The small molecule below binds the protein below.
Small molecule (SMILES): OC[C@H]1O[C@H](O[C@H]2[C@H](O)[C@@H](O)[C@@H](O)O[C@@H]2CO)[C@H](O)[C@@H](O)[C@@H]1O

Sequence of chain 1.A:
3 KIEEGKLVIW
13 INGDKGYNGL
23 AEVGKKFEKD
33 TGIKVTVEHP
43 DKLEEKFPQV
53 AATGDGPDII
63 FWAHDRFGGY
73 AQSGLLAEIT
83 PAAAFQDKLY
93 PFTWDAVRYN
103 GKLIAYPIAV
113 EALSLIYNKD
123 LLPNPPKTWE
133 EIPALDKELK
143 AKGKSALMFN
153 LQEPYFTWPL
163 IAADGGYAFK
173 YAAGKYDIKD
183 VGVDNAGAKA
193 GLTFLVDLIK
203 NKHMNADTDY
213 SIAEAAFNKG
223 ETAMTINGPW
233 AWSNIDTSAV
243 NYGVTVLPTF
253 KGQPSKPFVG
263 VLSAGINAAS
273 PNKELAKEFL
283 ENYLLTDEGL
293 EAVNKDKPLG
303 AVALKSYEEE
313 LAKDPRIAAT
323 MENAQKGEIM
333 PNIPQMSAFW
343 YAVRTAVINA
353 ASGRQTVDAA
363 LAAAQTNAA

Binding-site contacts:
Ligand atom O5 contacts residue TRP232 of chain 1.A at 4.0 Å.
Ligand atom O1 contacts residue LYS17 of chain 1.A at 3.5 Å (salt-bridge).
Ligand atom C3 contacts residue GLU113 of chain 1.A at 3.9 Å.
Ligand atom O3 contacts residue ALA65 of chain 1.A at 3.4 Å.
Ligand atom O1 contacts residue ASP16 of chain 1.A at 3.6 Å.
Ligand atom O6 contacts residue TRP342 of chain 1.A at 2.5 Å.
Ligand atom O3 contacts residue GLU113 of chain 1.A at 3.4 Å (salt-bridge).
Ligand atom C2 contacts residue GLU113 of chain 1.A at 3.2 Å.
Ligand atom O4 contacts residue GLU155 of chain 1.A at 2.6 Å (salt-bridge).
Ligand atom C4 contacts residue TYR157 of chain 1.A at 4.0 Å (hydrophobic).
Ligand atom C1 contacts residue TYR157 of chain 1.A at 3.5 Å (hydrophobic).
Ligand atom C2 contacts residue TRP342 of chain 1.A at 3.5 Å (hydrophobic).
Ligand atom C1 contacts residue LYS17 of chain 1.A at 3.9 Å.
Ligand atom O6 contacts residue TYR157 of chain 1.A at 3.2 Å.
Ligand atom C5 contacts residue TYR157 of chain 1.A at 3.1 Å (hydrophobic).
Ligand atom O2 contacts residue GLU113 of chain 1.A at 2.8 Å (salt-bridge).
Ligand atom O3 contacts residue ARG68 of chain 1.A at 3.5 Å (salt-bridge).
Ligand atom C5 contacts residue TRP342 of chain 1.A at 3.9 Å (hydrophobic).
Ligand atom O6 contacts residue PRO156 of chain 1.A at 4.0 Å.
Ligand atom C5 contacts residue GLU155 of chain 1.A at 3.8 Å.
Ligand atom O3 contacts residue TRP342 of chain 1.A at 2.5 Å.
Ligand atom C6 contacts residue TYR157 of chain 1.A at 3.8 Å (hydrophobic).
Ligand atom O2 contacts residue LYS17 of chain 1.A at 3.2 Å (salt-bridge).
Ligand atom O3 contacts residue ASP67 of chain 1.A at 3.8 Å.
Ligand atom C2 contacts residue LYS17 of chain 1.A at 4.1 Å.
Ligand atom O2 contacts residue TRP64 of chain 1.A at 3.8 Å.
Ligand atom O3 contacts residue MET332 of chain 1.A at 4.0 Å.
Ligand atom O5 contacts residue ASP16 of chain 1.A at 3.6 Å.
Ligand atom C4 contacts residue GLU155 of chain 1.A at 3.3 Å.
Ligand atom O2 contacts residue MET332 of chain 1.A at 4.1 Å.
Ligand atom O2 contacts residue ASP67 of chain 1.A at 3.5 Å (salt-bridge).
Ligand atom C6 contacts residue GLU155 of chain 1.A at 4.0 Å.
Ligand atom C6 contacts residue TRP342 of chain 1.A at 2.6 Å (hydrophobic).
Ligand atom C1 contacts residue ASP16 of chain 1.A at 3.5 Å.
Ligand atom C3 contacts residue TRP342 of chain 1.A at 3.7 Å (hydrophobic).
Ligand atom C6 contacts residue PRO156 of chain 1.A at 3.9 Å (hydrophobic).
Ligand atom O1 contacts residue ASN14 of chain 1.A at 3.5 Å (h-bond).
Ligand atom C2 contacts residue ASP67 of chain 1.A at 4.1 Å.
Ligand atom O5 contacts residue TYR157 of chain 1.A at 2.6 Å.
Ligand atom O2 contacts residue ALA65 of chain 1.A at 3.6 Å.